Sequence of chain 1.B:
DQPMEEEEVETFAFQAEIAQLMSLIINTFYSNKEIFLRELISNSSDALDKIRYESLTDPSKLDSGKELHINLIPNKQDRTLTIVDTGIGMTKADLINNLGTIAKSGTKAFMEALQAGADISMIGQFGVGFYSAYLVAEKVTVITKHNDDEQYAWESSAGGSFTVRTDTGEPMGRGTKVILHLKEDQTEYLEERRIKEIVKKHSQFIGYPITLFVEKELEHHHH

Binding-site contacts:
Ligand atom C1 contacts residue ASN44 of chain 1.B at 3.9 Å.
Ligand atom N3 contacts residue THR177 of chain 1.B at 3.6 Å.
Ligand atom CL2 contacts residue PHE131 of chain 1.B at 4.0 Å.
Ligand atom C5 contacts residue LEU100 of chain 1.B at 3.5 Å (hydrophobic).
Ligand atom C12 contacts residue ASN44 of chain 1.B at 4.0 Å.
Ligand atom C10 contacts residue ALA48 of chain 1.B at 3.9 Å (hydrophobic).
Ligand atom N1 contacts residue ALA48 of chain 1.B at 3.2 Å.
Ligand atom C6 contacts residue PHE131 of chain 1.B at 3.7 Å (hydrophobic).
Ligand atom N4 contacts residue ASN44 of chain 1.B at 3.4 Å (h-bond).
Ligand atom N1 contacts residue THR177 of chain 1.B at 3.5 Å (h-bond).
Ligand atom C11 contacts residue ASN44 of chain 1.B at 4.0 Å.
Ligand atom C11 contacts residue THR177 of chain 1.B at 3.8 Å.
Ligand atom C4 contacts residue LEU100 of chain 1.B at 3.8 Å (hydrophobic).
Ligand atom C9 contacts residue MET91 of chain 1.B at 4.1 Å (hydrophobic).
Ligand atom C2 contacts residue ASN44 of chain 1.B at 3.9 Å.
Ligand atom O1 contacts residue GLY128 of chain 1.B at 3.9 Å.
Ligand atom CL1 contacts residue ASN99 of chain 1.B at 3.5 Å.
Ligand atom C10 contacts residue GLY90 of chain 1.B at 3.6 Å.
Ligand atom C11 contacts residue ALA48 of chain 1.B at 4.0 Å (hydrophobic).
Ligand atom C14 contacts residue SER45 of chain 1.B at 3.2 Å.
Ligand atom N3 contacts residue ASP86 of chain 1.B at 2.6 Å (salt-bridge).
Ligand atom CL1 contacts residue PHE131 of chain 1.B at 3.6 Å.
Ligand atom CL2 contacts residue LEU100 of chain 1.B at 3.8 Å.
Ligand atom N2 contacts residue MET91 of chain 1.B at 3.8 Å.
Ligand atom C9 contacts residue ALA48 of chain 1.B at 3.8 Å (hydrophobic).
Ligand atom C13 contacts residue ASN44 of chain 1.B at 3.6 Å.
Ligand atom C10 contacts residue MET91 of chain 1.B at 3.6 Å (hydrophobic).
Ligand atom C6 contacts residue LEU100 of chain 1.B at 4.1 Å (hydrophobic).
Ligand atom C5 contacts residue PHE131 of chain 1.B at 3.5 Å (hydrophobic).
Ligand atom C15 contacts residue VAL179 of chain 1.B at 3.9 Å (hydrophobic).
Ligand atom C15 contacts residue ASN44 of chain 1.B at 3.4 Å.
Ligand atom N3 contacts residue SER45 of chain 1.B at 3.6 Å (h-bond).
Ligand atom C11 contacts residue ASP86 of chain 1.B at 3.8 Å.
Ligand atom N4 contacts residue PHE131 of chain 1.B at 3.5 Å.
Ligand atom CL2 contacts residue MET91 of chain 1.B at 3.8 Å.
Ligand atom CL1 contacts residue TYR132 of chain 1.B at 4.0 Å.
Ligand atom N4 contacts residue LEU41 of chain 1.B at 3.2 Å.
Ligand atom CL2 contacts residue VAL143 of chain 1.B at 4.0 Å.
Ligand atom C14 contacts residue ASP86 of chain 1.B at 3.3 Å.
Ligand atom C10 contacts residue ILE89 of chain 1.B at 4.0 Å (hydrophobic).

A small-molecule ligand and the protein it binds are described below.
Small molecule (SMILES): COc1cc(-c2nc(C)nc3[nH]cc(C#N)c23)c(Cl)cc1Cl